Binding-site contacts:
Ligand atom C7 contacts residue SER134 of chain 1.C at 4.5 Å.
Ligand atom C2 contacts residue ASN133 of chain 1.C at 2.6 Å.
Ligand atom C5 contacts residue HIS137 of chain 1.C at 4.2 Å.
Ligand atom O5 contacts residue ASN133 of chain 1.C at 2.3 Å (h-bond).
Ligand atom N2 contacts residue ASN133 of chain 1.C at 3.0 Å (h-bond).
Ligand atom C8 contacts residue SER134 of chain 1.C at 3.7 Å.
Ligand atom C7 contacts residue SER135 of chain 1.C at 4.4 Å.
Ligand atom C5 contacts residue ASN133 of chain 1.C at 3.6 Å.
Ligand atom C1 contacts residue HIS137 of chain 1.C at 3.7 Å.
Ligand atom C1 contacts residue ASN133 of chain 1.C at 1.4 Å.
Ligand atom C8 contacts residue SER135 of chain 1.C at 3.9 Å.
Ligand atom C8 contacts residue HIS137 of chain 1.C at 3.9 Å.
Ligand atom N2 contacts residue SER135 of chain 1.C at 3.9 Å.
Ligand atom C3 contacts residue ASN133 of chain 1.C at 3.8 Å.
Ligand atom O7 contacts residue ASN133 of chain 1.C at 3.6 Å.
Ligand atom O5 contacts residue HIS137 of chain 1.C at 3.8 Å.
Ligand atom O7 contacts residue HIS137 of chain 1.C at 4.1 Å.
Ligand atom C7 contacts residue HIS137 of chain 1.C at 4.4 Å.
Ligand atom C4 contacts residue ASN133 of chain 1.C at 4.3 Å.
Ligand atom C8 contacts residue ASN133 of chain 1.C at 4.3 Å.
Ligand atom C7 contacts residue ASN133 of chain 1.C at 3.4 Å.

This small molecule binds to this protein.
Small molecule (SMILES): CC(=O)N[C@H]1[C@H](O[C@H]2[C@H](O)[C@@H](NC(C)=O)CO[C@@H]2CO)O[C@H](CO)[C@@H](O)[C@@H]1O

Sequence of chain 1.C:
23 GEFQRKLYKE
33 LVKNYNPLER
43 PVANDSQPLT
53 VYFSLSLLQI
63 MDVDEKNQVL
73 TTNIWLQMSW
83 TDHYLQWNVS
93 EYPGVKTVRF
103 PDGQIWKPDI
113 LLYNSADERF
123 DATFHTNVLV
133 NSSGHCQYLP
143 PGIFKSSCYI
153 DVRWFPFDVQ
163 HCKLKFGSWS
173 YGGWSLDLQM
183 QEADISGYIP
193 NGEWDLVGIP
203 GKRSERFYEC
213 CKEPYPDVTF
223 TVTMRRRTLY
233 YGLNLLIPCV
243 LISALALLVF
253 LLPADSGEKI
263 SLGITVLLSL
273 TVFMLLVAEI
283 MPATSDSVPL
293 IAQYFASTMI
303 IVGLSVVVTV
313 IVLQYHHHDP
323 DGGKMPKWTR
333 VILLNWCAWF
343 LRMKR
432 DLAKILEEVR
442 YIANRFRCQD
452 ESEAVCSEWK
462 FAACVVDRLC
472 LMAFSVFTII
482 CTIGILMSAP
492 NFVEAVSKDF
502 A